Binding-site contacts:
Ligand atom C2' contacts residue TYR57 of chain 1.B at 3.8 Å (hydrophobic).
Ligand atom C5' contacts residue LEU110 of chain 1.B at 3.7 Å (hydrophobic).
Ligand atom C2 contacts residue ILE109 of chain 1.B at 3.4 Å (hydrophobic).
Ligand atom C4 contacts residue LYS107 of chain 1.B at 3.5 Å.
Ligand atom C2 contacts residue LYS107 of chain 1.B at 3.8 Å.
Ligand atom OP1 contacts residue TYR44 of chain 1.B at 3.1 Å.
Ligand atom N3 contacts residue ILE109 of chain 1.B at 3.1 Å.
Ligand atom C5' contacts residue ILE109 of chain 1.B at 3.5 Å (hydrophobic).
Ligand atom N9 contacts residue LYS107 of chain 1.B at 3.5 Å (salt-bridge).
Ligand atom O4' contacts residue ILE109 of chain 1.B at 3.4 Å.
Ligand atom C3' contacts residue LEU110 of chain 1.B at 3.2 Å (hydrophobic).
Ligand atom C6 contacts residue LYS107 of chain 1.B at 3.7 Å.
Ligand atom N7 contacts residue LYS107 of chain 1.B at 2.9 Å (salt-bridge).
Ligand atom C1' contacts residue ILE109 of chain 1.B at 3.6 Å (hydrophobic).
Ligand atom N1 contacts residue TYR57 of chain 1.B at 3.7 Å.
Ligand atom C4 contacts residue TYR84 of chain 1.B at 3.5 Å (hydrophobic).
Ligand atom OP1 contacts residue LEU111 of chain 1.B at 3.1 Å.
Ligand atom N3 contacts residue TYR57 of chain 1.B at 3.1 Å.
Ligand atom OP2 contacts residue PHE50 of chain 1.B at 3.7 Å.
Ligand atom C5 contacts residue TYR84 of chain 1.B at 3.4 Å (hydrophobic).
Ligand atom C1' contacts residue TYR57 of chain 1.B at 3.7 Å (hydrophobic).
Ligand atom C5' contacts residue PHE85 of chain 1.B at 3.9 Å (hydrophobic).
Ligand atom C8 contacts residue LYS107 of chain 1.B at 3.1 Å.
Ligand atom P contacts residue LYS107 of chain 1.B at 3.7 Å.
Ligand atom C5' contacts residue LEU111 of chain 1.B at 3.6 Å (hydrophobic).
Ligand atom O2' contacts residue ILE81 of chain 1.B at 3.6 Å.
Ligand atom OP2 contacts residue LYS107 of chain 1.B at 3.2 Å.
Ligand atom C2' contacts residue ILE109 of chain 1.B at 3.7 Å (hydrophobic).
Ligand atom N4 contacts residue TYR84 of chain 1.B at 3.0 Å (h-bond).
Ligand atom C2 contacts residue TYR57 of chain 1.B at 3.0 Å (hydrophobic).
Ligand atom N1 contacts residue LYS107 of chain 1.B at 3.7 Å.
Ligand atom N9 contacts residue TYR57 of chain 1.B at 3.7 Å.
Ligand atom C4' contacts residue LEU111 of chain 1.B at 3.7 Å (hydrophobic).
Ligand atom O2' contacts residue TYR57 of chain 1.B at 2.9 Å (h-bond).
Ligand atom O3' contacts residue ILE109 of chain 1.B at 3.2 Å.
Ligand atom O3' contacts residue LEU110 of chain 1.B at 2.5 Å (h-bond).
Ligand atom C4 contacts residue TYR57 of chain 1.B at 3.6 Å (hydrophobic).
Ligand atom C4' contacts residue LEU110 of chain 1.B at 3.4 Å (hydrophobic).
Ligand atom C5 contacts residue LYS107 of chain 1.B at 3.1 Å.
Ligand atom OP2 contacts residue ILE109 of chain 1.B at 3.2 Å.

Sequence of chain 1.B:
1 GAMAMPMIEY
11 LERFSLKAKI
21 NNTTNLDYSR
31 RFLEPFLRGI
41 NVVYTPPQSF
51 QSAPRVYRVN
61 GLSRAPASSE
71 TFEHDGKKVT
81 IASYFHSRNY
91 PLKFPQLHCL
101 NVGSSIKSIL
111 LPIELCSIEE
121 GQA

The small molecule below binds the protein below.
Small molecule (SMILES): Nc1ccn([C@@H]2O[C@H](CO[P](=O)(O)O[C@H]3[C@@H](O)[C@H](n4cnc5c4NC=NC5N)O[C@@H]3COP(=O)=O)[C@@H](O)[C@H]2O)c(=O)n1